Sequence of chain 1.C:
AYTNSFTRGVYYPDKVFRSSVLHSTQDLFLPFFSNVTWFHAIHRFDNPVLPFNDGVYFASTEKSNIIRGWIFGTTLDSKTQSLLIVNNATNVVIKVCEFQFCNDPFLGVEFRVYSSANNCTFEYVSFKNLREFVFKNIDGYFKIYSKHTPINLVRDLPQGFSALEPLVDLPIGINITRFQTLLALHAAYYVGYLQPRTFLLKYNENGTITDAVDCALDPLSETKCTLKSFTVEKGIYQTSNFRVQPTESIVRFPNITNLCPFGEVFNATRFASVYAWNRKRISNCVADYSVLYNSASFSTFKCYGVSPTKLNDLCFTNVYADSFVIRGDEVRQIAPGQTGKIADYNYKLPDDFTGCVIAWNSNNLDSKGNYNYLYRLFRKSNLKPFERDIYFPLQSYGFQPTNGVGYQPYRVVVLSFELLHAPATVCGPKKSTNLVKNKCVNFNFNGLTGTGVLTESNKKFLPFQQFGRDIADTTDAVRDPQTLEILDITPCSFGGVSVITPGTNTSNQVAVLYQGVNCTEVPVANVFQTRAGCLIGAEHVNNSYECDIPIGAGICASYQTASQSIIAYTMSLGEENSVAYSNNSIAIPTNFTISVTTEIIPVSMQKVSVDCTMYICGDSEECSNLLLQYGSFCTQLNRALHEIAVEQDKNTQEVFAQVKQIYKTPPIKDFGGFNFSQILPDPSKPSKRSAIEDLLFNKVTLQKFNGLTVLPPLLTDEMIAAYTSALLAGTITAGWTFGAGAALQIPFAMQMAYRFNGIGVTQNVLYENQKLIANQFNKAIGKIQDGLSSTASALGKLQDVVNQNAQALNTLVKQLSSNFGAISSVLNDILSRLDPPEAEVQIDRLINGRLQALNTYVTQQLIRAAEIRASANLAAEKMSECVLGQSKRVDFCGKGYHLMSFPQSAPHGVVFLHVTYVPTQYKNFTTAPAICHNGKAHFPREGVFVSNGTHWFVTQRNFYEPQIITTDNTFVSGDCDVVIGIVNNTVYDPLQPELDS

Binding-site contacts:
Ligand atom C1 contacts residue ASN577 of chain 1.C at 1.4 Å.
Ligand atom N2 contacts residue ASN577 of chain 1.C at 2.9 Å (h-bond).
Ligand atom O7 contacts residue ASN577 of chain 1.C at 3.6 Å (h-bond).
Ligand atom C5 contacts residue ASN577 of chain 1.C at 3.7 Å.
Ligand atom C3 contacts residue ASN577 of chain 1.C at 3.8 Å.
Ligand atom O5 contacts residue ASN577 of chain 1.C at 2.4 Å (h-bond).
Ligand atom O7 contacts residue THR578 of chain 1.C at 3.9 Å.
Ligand atom C2 contacts residue ASN577 of chain 1.C at 2.5 Å.
Ligand atom C8 contacts residue THR578 of chain 1.C at 3.9 Å.
Ligand atom C4 contacts residue ASN577 of chain 1.C at 4.2 Å.
Ligand atom C7 contacts residue ASN577 of chain 1.C at 3.6 Å.
Ligand atom C7 contacts residue THR578 of chain 1.C at 4.2 Å.

A small-molecule ligand and the protein it binds are described below.
Small molecule (SMILES): CC(=O)N[C@@H]1[C@@H](O)[C@H](O)[C@@H](CO)O[C@H]1O